Binding-site contacts:
Ligand atom C4 contacts residue ASN100 of chain 2.B at 4.2 Å.
Ligand atom C3 contacts residue ASN100 of chain 2.B at 3.8 Å.
Ligand atom C7 contacts residue ASN100 of chain 2.B at 3.6 Å.
Ligand atom C6 contacts residue SER102 of chain 2.B at 3.6 Å.
Ligand atom C1 contacts residue ASN100 of chain 2.B at 1.4 Å.
Ligand atom C2 contacts residue ASN100 of chain 2.B at 2.5 Å.
Ligand atom O6 contacts residue SER102 of chain 2.B at 4.1 Å.
Ligand atom C1 contacts residue SER102 of chain 2.B at 3.8 Å.
Ligand atom C5 contacts residue ASN100 of chain 2.B at 3.7 Å.
Ligand atom N2 contacts residue ASN100 of chain 2.B at 2.9 Å (h-bond).
Ligand atom C8 contacts residue ASN100 of chain 2.B at 3.5 Å.
Ligand atom O7 contacts residue ASN100 of chain 2.B at 4.5 Å.
Ligand atom C5 contacts residue SER102 of chain 2.B at 3.5 Å.
Ligand atom O5 contacts residue ASN100 of chain 2.B at 2.4 Å (h-bond).
Ligand atom O5 contacts residue SER102 of chain 2.B at 3.2 Å (h-bond).

The small molecule below binds the protein below.
Small molecule (SMILES): CC(=O)N[C@@H]1[C@@H](O)[C@H](O)[C@@H](CO)O[C@H]1O

Sequence of chain 2.B:
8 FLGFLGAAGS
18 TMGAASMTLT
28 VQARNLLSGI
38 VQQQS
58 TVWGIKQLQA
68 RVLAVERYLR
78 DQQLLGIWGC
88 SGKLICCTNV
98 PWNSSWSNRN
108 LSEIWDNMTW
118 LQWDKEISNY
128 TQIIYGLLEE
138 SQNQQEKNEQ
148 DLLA